Sequence of chain 1.F:
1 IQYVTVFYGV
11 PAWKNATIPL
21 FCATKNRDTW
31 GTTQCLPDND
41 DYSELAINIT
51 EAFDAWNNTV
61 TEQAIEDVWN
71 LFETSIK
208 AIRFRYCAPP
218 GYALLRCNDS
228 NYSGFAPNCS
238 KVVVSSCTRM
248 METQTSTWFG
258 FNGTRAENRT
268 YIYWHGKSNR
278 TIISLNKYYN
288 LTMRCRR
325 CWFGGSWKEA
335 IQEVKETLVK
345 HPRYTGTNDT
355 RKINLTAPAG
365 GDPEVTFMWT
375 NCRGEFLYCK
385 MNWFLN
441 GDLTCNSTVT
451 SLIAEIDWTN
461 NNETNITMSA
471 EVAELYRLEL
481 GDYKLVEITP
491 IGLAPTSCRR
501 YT

Binding-site contacts:
Ligand atom C5 contacts residue LYS274 of chain 1.F at 3.7 Å.
Ligand atom C6 contacts residue NAG1 of chain 1.RA at 4.0 Å.
Ligand atom O7 contacts residue PHE53 of chain 1.F at 3.6 Å.
Ligand atom O6 contacts residue LYS484 of chain 1.F at 3.8 Å.
Ligand atom O4 contacts residue LYS274 of chain 1.F at 3.4 Å (salt-bridge).
Ligand atom C2 contacts residue NAG1 of chain 1.RA at 3.9 Å.
Ligand atom C8 contacts residue PHE53 of chain 1.F at 4.4 Å (hydrophobic).
Ligand atom C6 contacts residue ASP54 of chain 1.F at 4.0 Å.
Ligand atom N2 contacts residue ASN15 of chain 1.F at 2.9 Å (h-bond).
Ligand atom O3 contacts residue NAG1 of chain 1.RA at 4.0 Å.
Ligand atom O6 contacts residue ASP54 of chain 1.F at 4.0 Å.
Ligand atom C6 contacts residue LYS484 of chain 1.F at 4.5 Å.
Ligand atom O2 contacts residue LYS274 of chain 1.F at 3.5 Å (salt-bridge).
Ligand atom C4 contacts residue LYS274 of chain 1.F at 4.4 Å.
Ligand atom C3 contacts residue ASN15 of chain 1.F at 3.8 Å.
Ligand atom C4 contacts residue ASN15 of chain 1.F at 4.2 Å.
Ligand atom C5 contacts residue NAG1 of chain 1.RA at 4.3 Å.
Ligand atom C2 contacts residue LYS274 of chain 1.F at 4.1 Å.
Ligand atom C5 contacts residue ALA52 of chain 1.F at 4.3 Å (hydrophobic).
Ligand atom N2 contacts residue NAG1 of chain 1.RA at 4.3 Å.
Ligand atom C6 contacts residue LYS274 of chain 1.F at 3.7 Å.
Ligand atom O5 contacts residue NAG1 of chain 1.RA at 4.3 Å.
Ligand atom C5 contacts residue LYS484 of chain 1.F at 4.4 Å.
Ligand atom O5 contacts residue LYS484 of chain 1.F at 4.3 Å.
Ligand atom C7 contacts residue NAG1 of chain 1.RA at 3.9 Å.
Ligand atom O6 contacts residue NAG1 of chain 1.RA at 4.0 Å.
Ligand atom O3 contacts residue LYS274 of chain 1.F at 4.0 Å.
Ligand atom C2 contacts residue ASN15 of chain 1.F at 2.4 Å.
Ligand atom C7 contacts residue ASN15 of chain 1.F at 4.0 Å.
Ligand atom C4 contacts residue LYS274 of chain 1.F at 4.1 Å.
Ligand atom C1 contacts residue LYS274 of chain 1.F at 3.5 Å.
Ligand atom C8 contacts residue ASP54 of chain 1.F at 3.3 Å.
Ligand atom C3 contacts residue LYS274 of chain 1.F at 4.2 Å.
Ligand atom O5 contacts residue ASN15 of chain 1.F at 2.4 Å (h-bond).
Ligand atom C3 contacts residue NAG1 of chain 1.RA at 4.4 Å.
Ligand atom C5 contacts residue ASN15 of chain 1.F at 3.7 Å.
Ligand atom O7 contacts residue NAG1 of chain 1.RA at 2.8 Å (h-bond).
Ligand atom C7 contacts residue PHE53 of chain 1.F at 4.3 Å (hydrophobic).
Ligand atom O5 contacts residue LYS274 of chain 1.F at 2.7 Å (salt-bridge).
Ligand atom C1 contacts residue ASN15 of chain 1.F at 1.4 Å.

A small-molecule ligand and the protein it binds are described below.
Small molecule (SMILES): CC(=O)N[C@H]1[C@H](O[C@H]2[C@H](O)[C@@H](NC(C)=O)CO[C@@H]2CO)O[C@H](CO)[C@@H](O[C@@H]2O[C@H](CO[C@H]3O[C@H](CO)[C@@H](O)[C@H](O)[C@@H]3O)[C@@H](O)[C@H](O[C@H]3O[C@H](CO)[C@@H](O)[C@H](O)[C@@H]3O)[C@@H]2O)[C@@H]1O